This protein binds this small molecule.
Small molecule (SMILES): CC(=O)N[C@H]1[C@H](O[C@H]2[C@H](O)[C@@H](NC(C)=O)CO[C@@H]2CO)O[C@H](CO)[C@@H](O[C@@H]2O[C@H](CO[C@H]3O[C@H](CO)[C@@H](O)[C@H](O)[C@@H]3O)[C@@H](O)[C@H](O[C@H]3O[C@H](CO[C@@H]4O[C@H](CO)[C@@H](O)[C@H](O)[C@@H]4O)[C@@H](O)[C@H](O)[C@@H]3O)[C@@H]2O)[C@@H]1O

Binding-site contacts:
Ligand atom C7 contacts residue ASN180 of chain 1.A at 3.4 Å.
Ligand atom N2 contacts residue ASN180 of chain 1.A at 2.9 Å (h-bond).
Ligand atom C3 contacts residue ASN180 of chain 1.A at 3.8 Å.
Ligand atom C4 contacts residue ASN180 of chain 1.A at 4.2 Å.
Ligand atom C5 contacts residue GLN68 of chain 1.A at 3.4 Å.
Ligand atom C1 contacts residue ASN180 of chain 1.A at 1.4 Å.
Ligand atom N2 contacts residue LEU178 of chain 1.A at 4.3 Å.
Ligand atom C2 contacts residue ASN180 of chain 1.A at 2.5 Å.
Ligand atom C8 contacts residue ASN180 of chain 1.A at 4.5 Å.
Ligand atom O7 contacts residue ASN180 of chain 1.A at 3.5 Å (h-bond).
Ligand atom C8 contacts residue LEU178 of chain 1.A at 3.8 Å (hydrophobic).
Ligand atom C8 contacts residue ASN179 of chain 1.A at 4.5 Å.
Ligand atom O6 contacts residue GLN68 of chain 1.A at 3.5 Å (h-bond).
Ligand atom C5 contacts residue ASN180 of chain 1.A at 3.6 Å.
Ligand atom O5 contacts residue GLN68 of chain 1.A at 3.8 Å.
Ligand atom O5 contacts residue ASN180 of chain 1.A at 2.4 Å (h-bond).
Ligand atom C6 contacts residue GLN68 of chain 1.A at 3.8 Å.

Sequence of chain 1.A:
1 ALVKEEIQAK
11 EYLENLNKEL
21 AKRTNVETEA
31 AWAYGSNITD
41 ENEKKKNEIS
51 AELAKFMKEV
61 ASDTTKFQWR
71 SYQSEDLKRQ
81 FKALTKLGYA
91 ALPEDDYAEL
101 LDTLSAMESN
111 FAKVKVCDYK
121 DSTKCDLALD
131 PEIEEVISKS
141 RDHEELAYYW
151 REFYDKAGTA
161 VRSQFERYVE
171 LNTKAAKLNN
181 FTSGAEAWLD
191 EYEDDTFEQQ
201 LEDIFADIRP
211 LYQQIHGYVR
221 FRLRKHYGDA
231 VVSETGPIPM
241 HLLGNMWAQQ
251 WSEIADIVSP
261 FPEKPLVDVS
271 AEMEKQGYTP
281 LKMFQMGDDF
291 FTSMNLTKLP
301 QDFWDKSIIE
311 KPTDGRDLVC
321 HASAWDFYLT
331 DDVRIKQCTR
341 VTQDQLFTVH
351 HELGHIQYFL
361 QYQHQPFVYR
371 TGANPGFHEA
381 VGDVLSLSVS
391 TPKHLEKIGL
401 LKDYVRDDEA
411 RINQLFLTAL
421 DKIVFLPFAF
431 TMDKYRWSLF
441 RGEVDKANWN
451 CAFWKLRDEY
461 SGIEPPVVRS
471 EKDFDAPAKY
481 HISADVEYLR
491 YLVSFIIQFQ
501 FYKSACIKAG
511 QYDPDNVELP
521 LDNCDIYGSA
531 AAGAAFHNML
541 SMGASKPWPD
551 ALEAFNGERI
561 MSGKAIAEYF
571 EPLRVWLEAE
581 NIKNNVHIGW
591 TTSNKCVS